Binding-site contacts:
Ligand atom C7 contacts residue SER196 of chain 1.D at 3.5 Å.
Ligand atom C7 contacts residue ALA220 of chain 1.D at 4.5 Å (hydrophobic).
Ligand atom C1 contacts residue ASN221 of chain 1.D at 1.4 Å.
Ligand atom C4 contacts residue ASN221 of chain 1.D at 4.2 Å.
Ligand atom O7 contacts residue SER196 of chain 1.D at 2.5 Å (h-bond).
Ligand atom C8 contacts residue SER196 of chain 1.D at 3.9 Å.
Ligand atom C3 contacts residue ASN221 of chain 1.D at 3.8 Å.
Ligand atom O7 contacts residue ASN221 of chain 1.D at 3.7 Å.
Ligand atom C5 contacts residue ASN221 of chain 1.D at 3.7 Å.
Ligand atom C8 contacts residue ALA220 of chain 1.D at 3.9 Å (hydrophobic).
Ligand atom C7 contacts residue ASN221 of chain 1.D at 3.6 Å.
Ligand atom O5 contacts residue ASN221 of chain 1.D at 2.4 Å (h-bond).
Ligand atom N2 contacts residue ASN221 of chain 1.D at 3.0 Å (h-bond).
Ligand atom C2 contacts residue ASN221 of chain 1.D at 2.5 Å.

This protein binds this small molecule.
Small molecule (SMILES): CC(=O)N[C@@H]1[C@@H](O)[C@H](O)[C@@H](CO)O[C@H]1O

Sequence of chain 1.D:
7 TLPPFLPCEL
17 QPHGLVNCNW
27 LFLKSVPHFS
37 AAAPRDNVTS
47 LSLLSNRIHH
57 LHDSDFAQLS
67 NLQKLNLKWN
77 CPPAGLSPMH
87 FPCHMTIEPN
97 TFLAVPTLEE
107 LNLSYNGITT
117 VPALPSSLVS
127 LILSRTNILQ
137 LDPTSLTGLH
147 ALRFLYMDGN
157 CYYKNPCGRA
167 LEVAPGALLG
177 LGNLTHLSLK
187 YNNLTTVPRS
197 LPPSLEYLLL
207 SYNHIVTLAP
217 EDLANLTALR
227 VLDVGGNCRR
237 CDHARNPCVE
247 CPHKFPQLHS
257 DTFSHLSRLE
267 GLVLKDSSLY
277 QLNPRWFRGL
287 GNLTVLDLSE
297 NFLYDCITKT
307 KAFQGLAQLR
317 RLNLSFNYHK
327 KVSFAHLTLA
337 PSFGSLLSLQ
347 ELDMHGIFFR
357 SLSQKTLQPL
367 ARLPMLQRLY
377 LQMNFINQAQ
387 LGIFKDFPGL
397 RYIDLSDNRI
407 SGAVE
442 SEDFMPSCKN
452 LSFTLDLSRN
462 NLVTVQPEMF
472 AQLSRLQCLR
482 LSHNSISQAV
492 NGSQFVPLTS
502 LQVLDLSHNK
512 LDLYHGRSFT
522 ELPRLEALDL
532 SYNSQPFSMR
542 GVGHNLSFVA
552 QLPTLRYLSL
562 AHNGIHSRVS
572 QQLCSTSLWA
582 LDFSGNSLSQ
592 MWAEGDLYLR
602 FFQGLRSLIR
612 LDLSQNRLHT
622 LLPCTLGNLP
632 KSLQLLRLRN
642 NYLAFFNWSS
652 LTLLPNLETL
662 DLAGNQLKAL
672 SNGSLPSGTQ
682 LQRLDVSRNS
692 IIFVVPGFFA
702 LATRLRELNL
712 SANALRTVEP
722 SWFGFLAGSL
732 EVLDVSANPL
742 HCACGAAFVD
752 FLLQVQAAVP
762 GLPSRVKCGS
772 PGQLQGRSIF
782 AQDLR